Sequence of chain 1.B:
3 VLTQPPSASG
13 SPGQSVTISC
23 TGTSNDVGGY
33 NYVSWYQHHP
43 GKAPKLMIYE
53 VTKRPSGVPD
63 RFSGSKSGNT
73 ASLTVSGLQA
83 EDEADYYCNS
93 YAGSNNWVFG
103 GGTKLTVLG

Sequence of chain 1.A:
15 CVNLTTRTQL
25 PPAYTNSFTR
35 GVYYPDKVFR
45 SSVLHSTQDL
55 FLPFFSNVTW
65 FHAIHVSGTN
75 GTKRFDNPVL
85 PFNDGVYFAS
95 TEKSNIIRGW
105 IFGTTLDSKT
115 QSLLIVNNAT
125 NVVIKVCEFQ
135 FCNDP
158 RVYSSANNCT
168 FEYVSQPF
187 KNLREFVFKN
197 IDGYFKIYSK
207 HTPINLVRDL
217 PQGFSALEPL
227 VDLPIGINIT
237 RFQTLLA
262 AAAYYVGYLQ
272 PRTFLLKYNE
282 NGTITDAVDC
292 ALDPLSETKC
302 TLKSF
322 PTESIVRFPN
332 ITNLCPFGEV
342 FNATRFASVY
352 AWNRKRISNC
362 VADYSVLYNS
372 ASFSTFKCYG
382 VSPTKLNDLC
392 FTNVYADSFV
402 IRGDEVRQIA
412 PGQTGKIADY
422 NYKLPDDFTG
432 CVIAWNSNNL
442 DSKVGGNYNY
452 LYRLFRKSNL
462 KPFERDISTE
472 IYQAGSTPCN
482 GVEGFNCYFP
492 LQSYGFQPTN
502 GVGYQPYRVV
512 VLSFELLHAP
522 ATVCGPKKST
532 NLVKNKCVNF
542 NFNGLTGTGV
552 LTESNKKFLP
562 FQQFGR

Sequence of chain 1.C:
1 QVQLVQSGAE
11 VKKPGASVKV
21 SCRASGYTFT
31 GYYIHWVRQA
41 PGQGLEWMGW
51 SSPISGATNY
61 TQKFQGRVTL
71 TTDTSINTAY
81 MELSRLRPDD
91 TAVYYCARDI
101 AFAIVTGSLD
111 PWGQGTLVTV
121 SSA

A small-molecule ligand and the protein it binds are described below.
Small molecule (SMILES): CC(=O)N[C@H]1[C@H](O[C@H]2[C@H](O)[C@@H](NC(C)=O)CO[C@@H]2CO[C@@H]2O[C@@H](C)[C@@H](O)[C@@H](O)[C@@H]2O)O[C@H](CO)[C@@H](O)[C@@H]1O

Binding-site contacts:
Ligand atom O5 contacts residue ASN97 of chain 1.B at 3.5 Å (h-bond).
Ligand atom O4 contacts residue THR478 of chain 1.A at 4.0 Å.
Ligand atom C8 contacts residue TYR60 of chain 1.C at 4.2 Å (hydrophobic).
Ligand atom C7 contacts residue ASN59 of chain 1.C at 3.8 Å.
Ligand atom N2 contacts residue ASN59 of chain 1.C at 2.8 Å (h-bond).
Ligand atom O5 contacts residue ASN97 of chain 1.B at 3.2 Å (h-bond).
Ligand atom O4 contacts residue CYS480 of chain 1.A at 4.5 Å.
Ligand atom C5 contacts residue ASN97 of chain 1.B at 4.2 Å.
Ligand atom C8 contacts residue THR58 of chain 1.C at 4.2 Å.
Ligand atom N2 contacts residue THR58 of chain 1.C at 4.5 Å.
Ligand atom C3 contacts residue ASN59 of chain 1.C at 3.8 Å.
Ligand atom C5 contacts residue ASN59 of chain 1.C at 3.7 Å.
Ligand atom C2 contacts residue ASN59 of chain 1.C at 2.4 Å.
Ligand atom C1 contacts residue SER96 of chain 1.B at 4.2 Å.
Ligand atom C6 contacts residue ASN97 of chain 1.B at 3.5 Å.
Ligand atom C5 contacts residue ASN97 of chain 1.B at 4.1 Å.
Ligand atom C4 contacts residue ASN59 of chain 1.C at 4.2 Å.
Ligand atom O4 contacts residue VAL483 of chain 1.A at 4.2 Å.
Ligand atom O7 contacts residue ASN59 of chain 1.C at 4.3 Å.
Ligand atom O6 contacts residue ASN97 of chain 1.B at 3.7 Å.
Ligand atom C1 contacts residue ASN97 of chain 1.B at 3.8 Å.
Ligand atom O5 contacts residue ASN59 of chain 1.C at 2.4 Å (h-bond).
Ligand atom C1 contacts residue ASN59 of chain 1.C at 1.4 Å.
Ligand atom O7 contacts residue THR58 of chain 1.C at 4.4 Å.
Ligand atom O6 contacts residue SER96 of chain 1.B at 4.0 Å.
Ligand atom C7 contacts residue THR58 of chain 1.C at 4.2 Å.
Ligand atom C4 contacts residue CYS480 of chain 1.A at 4.5 Å (hydrophobic).
Ligand atom C6 contacts residue ASN97 of chain 1.B at 4.4 Å.